This protein binds this small molecule.
Small molecule (SMILES): O=C(CC(F)(F)F)N1CCNCC1

Sequence of chain 1.A:
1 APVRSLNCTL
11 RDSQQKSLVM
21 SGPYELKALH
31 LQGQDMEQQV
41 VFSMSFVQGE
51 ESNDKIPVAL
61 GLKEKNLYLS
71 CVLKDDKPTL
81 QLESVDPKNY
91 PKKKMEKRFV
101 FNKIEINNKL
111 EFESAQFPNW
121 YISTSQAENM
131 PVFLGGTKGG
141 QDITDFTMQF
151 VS

Binding-site contacts:
Ligand atom C contacts residue LEU69 of chain 1.A at 4.3 Å (hydrophobic).
Ligand atom O contacts residue VAL132 of chain 1.A at 4.0 Å.
Ligand atom C contacts residue GLN81 of chain 1.A at 4.4 Å.
Ligand atom C contacts residue TYR24 of chain 1.A at 4.2 Å (hydrophobic).
Ligand atom C contacts residue LEU26 of chain 1.A at 4.3 Å (hydrophobic).
Ligand atom F1 contacts residue LEU80 of chain 1.A at 3.7 Å.
Ligand atom C contacts residue VAL132 of chain 1.A at 4.1 Å (hydrophobic).
Ligand atom C4 contacts residue GLU25 of chain 1.A at 3.5 Å.
Ligand atom F contacts residue LEU69 of chain 1.A at 3.3 Å.
Ligand atom C2 contacts residue LEU26 of chain 1.A at 4.3 Å (hydrophobic).
Ligand atom C3 contacts residue PRO131 of chain 1.A at 4.1 Å (hydrophobic).
Ligand atom C contacts residue LEU82 of chain 1.A at 4.3 Å (hydrophobic).
Ligand atom N contacts residue TYR24 of chain 1.A at 4.3 Å.
Ligand atom F2 contacts residue LEU26 of chain 1.A at 3.4 Å.
Ligand atom F1 contacts residue LEU26 of chain 1.A at 3.7 Å.
Ligand atom C1 contacts residue TYR24 of chain 1.A at 4.1 Å (hydrophobic).
Ligand atom C contacts residue LEU80 of chain 1.A at 4.2 Å (hydrophobic).
Ligand atom O contacts residue GLU25 of chain 1.A at 3.5 Å.
Ligand atom C1 contacts residue LEU80 of chain 1.A at 3.3 Å (hydrophobic).
Ligand atom O contacts residue PRO131 of chain 1.A at 4.2 Å.
Ligand atom C5 contacts residue TYR24 of chain 1.A at 4.3 Å (hydrophobic).
Ligand atom C4 contacts residue TYR24 of chain 1.A at 4.3 Å (hydrophobic).
Ligand atom F2 contacts residue TYR24 of chain 1.A at 3.3 Å.
Ligand atom F1 contacts residue VAL132 of chain 1.A at 3.3 Å.
Ligand atom F1 contacts residue LEU69 of chain 1.A at 4.4 Å.
Ligand atom O contacts residue TYR24 of chain 1.A at 3.9 Å.
Ligand atom F contacts residue LEU80 of chain 1.A at 3.6 Å.
Ligand atom C2 contacts residue TYR24 of chain 1.A at 3.9 Å (hydrophobic).
Ligand atom C3 contacts residue GLU25 of chain 1.A at 3.3 Å.
Ligand atom F contacts residue GLN81 of chain 1.A at 3.4 Å.
Ligand atom O contacts residue LEU26 of chain 1.A at 3.2 Å (h-bond).
Ligand atom C2 contacts residue GLU25 of chain 1.A at 4.2 Å.
Ligand atom C1 contacts residue GLN81 of chain 1.A at 4.1 Å.
Ligand atom C6 contacts residue LEU80 of chain 1.A at 4.0 Å (hydrophobic).
Ligand atom F2 contacts residue GLU25 of chain 1.A at 3.9 Å.
Ligand atom C2 contacts residue VAL132 of chain 1.A at 4.0 Å (hydrophobic).
Ligand atom F2 contacts residue LEU82 of chain 1.A at 3.5 Å.
Ligand atom F contacts residue LEU82 of chain 1.A at 3.5 Å.
Ligand atom C1 contacts residue VAL132 of chain 1.A at 4.0 Å (hydrophobic).